Binding-site contacts:
Ligand atom C1 contacts residue ASN75 of chain 1.A at 1.4 Å.
Ligand atom C7 contacts residue ASN75 of chain 1.A at 3.5 Å.
Ligand atom C2 contacts residue ASN75 of chain 1.A at 2.4 Å.
Ligand atom O5 contacts residue MET107 of chain 1.A at 4.2 Å.
Ligand atom O7 contacts residue HIS74 of chain 1.A at 4.0 Å.
Ligand atom C4 contacts residue ASN75 of chain 1.A at 4.2 Å.
Ligand atom N2 contacts residue THR77 of chain 1.A at 4.2 Å.
Ligand atom O5 contacts residue ASN75 of chain 1.A at 2.3 Å (h-bond).
Ligand atom C8 contacts residue ASN75 of chain 1.A at 3.3 Å.
Ligand atom C3 contacts residue ASN75 of chain 1.A at 3.8 Å.
Ligand atom C1 contacts residue THR77 of chain 1.A at 4.0 Å.
Ligand atom O7 contacts residue ASN75 of chain 1.A at 3.4 Å (h-bond).
Ligand atom C5 contacts residue ASN75 of chain 1.A at 3.6 Å.
Ligand atom N2 contacts residue ASN75 of chain 1.A at 3.0 Å (h-bond).

Sequence of chain 1.A:
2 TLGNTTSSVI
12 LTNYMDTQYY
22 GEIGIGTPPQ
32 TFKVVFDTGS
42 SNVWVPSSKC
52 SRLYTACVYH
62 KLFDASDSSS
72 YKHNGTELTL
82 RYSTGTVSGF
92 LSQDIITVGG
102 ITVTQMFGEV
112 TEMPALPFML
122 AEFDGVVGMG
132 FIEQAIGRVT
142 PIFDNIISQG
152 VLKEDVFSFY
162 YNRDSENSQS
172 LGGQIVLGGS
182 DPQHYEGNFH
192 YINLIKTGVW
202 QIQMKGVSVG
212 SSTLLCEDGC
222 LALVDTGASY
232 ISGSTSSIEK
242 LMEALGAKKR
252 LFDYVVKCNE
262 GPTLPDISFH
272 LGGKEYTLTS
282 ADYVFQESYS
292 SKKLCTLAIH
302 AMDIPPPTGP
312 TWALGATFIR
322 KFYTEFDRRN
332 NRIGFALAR

A small-molecule ligand and the protein it binds are described below.
Small molecule (SMILES): CC(=O)N[C@@H]1[C@@H](O)[C@H](O)[C@@H](CO)O[C@H]1O